This protein binds this small molecule.
Small molecule (SMILES): Cc1ccc(NC(=O)N2CC[C@@H](CC(F)(F)F)C2)cc1-c1cc(N[C@H](C)CO)nc(N2CCOCC2)c1

Sequence of chain 1.C:
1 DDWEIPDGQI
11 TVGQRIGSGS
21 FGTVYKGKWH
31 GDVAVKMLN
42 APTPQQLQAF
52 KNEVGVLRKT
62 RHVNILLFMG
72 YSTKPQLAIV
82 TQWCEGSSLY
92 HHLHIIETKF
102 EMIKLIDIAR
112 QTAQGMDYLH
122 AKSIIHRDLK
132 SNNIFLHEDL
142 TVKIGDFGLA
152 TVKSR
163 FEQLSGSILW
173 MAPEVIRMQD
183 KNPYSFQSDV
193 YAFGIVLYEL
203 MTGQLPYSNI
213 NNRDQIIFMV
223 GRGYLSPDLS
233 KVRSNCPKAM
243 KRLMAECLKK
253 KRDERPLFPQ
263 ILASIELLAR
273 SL

Binding-site contacts:
Ligand atom C4 contacts residue PHE148 of chain 1.C at 3.8 Å (hydrophobic).
Ligand atom C7 contacts residue PHE148 of chain 1.C at 3.7 Å (hydrophobic).
Ligand atom C23 contacts residue LYS36 of chain 1.C at 3.7 Å.
Ligand atom O16 contacts residue TRP84 of chain 1.C at 3.8 Å.
Ligand atom N6 contacts residue VAL24 of chain 1.C at 3.8 Å.
Ligand atom F39 contacts residue HIS127 of chain 1.C at 3.3 Å.
Ligand atom N26 contacts residue LEU58 of chain 1.C at 3.8 Å.
Ligand atom C34 contacts residue GLY146 of chain 1.C at 3.8 Å.
Ligand atom F38 contacts residue LEU120 of chain 1.C at 3.6 Å.
Ligand atom C20 contacts residue ASP147 of chain 1.C at 3.4 Å.
Ligand atom N29 contacts residue LEU58 of chain 1.C at 3.8 Å.
Ligand atom C34 contacts residue LEU58 of chain 1.C at 3.8 Å (hydrophobic).
Ligand atom F38 contacts residue VAL57 of chain 1.C at 3.5 Å.
Ligand atom C23 contacts residue THR82 of chain 1.C at 3.6 Å.
Ligand atom C30 contacts residue GLU54 of chain 1.C at 3.3 Å.
Ligand atom C34 contacts residue ASP147 of chain 1.C at 3.4 Å.
Ligand atom C8 contacts residue VAL24 of chain 1.C at 3.7 Å (hydrophobic).
Ligand atom C25 contacts residue LYS36 of chain 1.C at 3.5 Å.
Ligand atom C8 contacts residue PHE148 of chain 1.C at 3.7 Å (hydrophobic).
Ligand atom C15 contacts residue GLN83 of chain 1.C at 3.7 Å.
Ligand atom C17 contacts residue TRP84 of chain 1.C at 3.8 Å (hydrophobic).
Ligand atom N26 contacts residue GLU54 of chain 1.C at 3.0 Å (salt-bridge).
Ligand atom N29 contacts residue ASP147 of chain 1.C at 3.6 Å (salt-bridge).
Ligand atom O28 contacts residue GLY146 of chain 1.C at 3.5 Å.
Ligand atom N26 contacts residue ASP147 of chain 1.C at 3.6 Å.
Ligand atom C22 contacts residue GLU54 of chain 1.C at 3.2 Å.
Ligand atom C27 contacts residue ASP147 of chain 1.C at 3.5 Å.
Ligand atom C10 contacts residue PHE148 of chain 1.C at 3.5 Å (hydrophobic).
Ligand atom O16 contacts residue CYS85 of chain 1.C at 2.9 Å (h-bond).
Ligand atom C7 contacts residue VAL24 of chain 1.C at 3.7 Å (hydrophobic).
Ligand atom C15 contacts residue CYS85 of chain 1.C at 3.5 Å (hydrophobic).
Ligand atom C14 contacts residue GLN83 of chain 1.C at 3.7 Å.
Ligand atom N6 contacts residue PHE148 of chain 1.C at 3.3 Å (h-bond).
Ligand atom C11 contacts residue PHE148 of chain 1.C at 3.5 Å (hydrophobic).
Ligand atom O28 contacts residue ASP147 of chain 1.C at 3.1 Å (salt-bridge).
Ligand atom C21 contacts residue GLU54 of chain 1.C at 3.3 Å.
Ligand atom N12 contacts residue PHE148 of chain 1.C at 3.6 Å.
Ligand atom F39 contacts residue LEU120 of chain 1.C at 3.4 Å.
Ligand atom O28 contacts residue LEU67 of chain 1.C at 3.3 Å.
Ligand atom C9 contacts residue PHE148 of chain 1.C at 3.6 Å (hydrophobic).